This protein binds this small molecule.
Small molecule (SMILES): COc1cc(-c2cncc(-c3ccc(C4CCN(C)CC4)cc3)c2C)cc(OC)c1OC

Binding-site contacts:
Ligand atom N08 contacts residue HIS88 of chain 1.A at 2.9 Å (h-bond).
Ligand atom N08 contacts residue LEU145 of chain 1.A at 3.5 Å.
Ligand atom C16 contacts residue GLU14 of chain 1.A at 3.8 Å.
Ligand atom C12 contacts residue GLY91 of chain 1.A at 3.6 Å.
Ligand atom C22 contacts residue VAL16 of chain 1.A at 3.6 Å (hydrophobic).
Ligand atom O28 contacts residue ALA155 of chain 1.A at 3.9 Å.
Ligand atom C32 contacts residue ASP156 of chain 1.A at 3.6 Å.
Ligand atom C13 contacts residue VAL16 of chain 1.A at 3.9 Å (hydrophobic).
Ligand atom C16 contacts residue VAL16 of chain 1.A at 3.8 Å (hydrophobic).
Ligand atom O02 contacts residue LYS37 of chain 1.A at 3.6 Å.
Ligand atom C07 contacts residue LEU145 of chain 1.A at 3.4 Å (hydrophobic).
Ligand atom O02 contacts residue THR85 of chain 1.A at 3.9 Å.
Ligand atom C04 contacts residue VAL24 of chain 1.A at 3.8 Å (hydrophobic).
Ligand atom C22 contacts residue TYR87 of chain 1.A at 3.0 Å (hydrophobic).
Ligand atom C29 contacts residue LYS142 of chain 1.A at 3.4 Å.
Ligand atom C07 contacts residue ALA35 of chain 1.A at 3.7 Å (hydrophobic).
Ligand atom C17 contacts residue GLU14 of chain 1.A at 3.7 Å.
Ligand atom C29 contacts residue ASN143 of chain 1.A at 3.6 Å.
Ligand atom C11 contacts residue VAL16 of chain 1.A at 3.8 Å (hydrophobic).
Ligand atom C10 contacts residue LEU145 of chain 1.A at 3.5 Å (hydrophobic).
Ligand atom C01 contacts residue ALA35 of chain 1.A at 3.6 Å (hydrophobic).
Ligand atom C24 contacts residue LEU145 of chain 1.A at 3.5 Å (hydrophobic).
Ligand atom C23 contacts residue HIS88 of chain 1.A at 3.7 Å.
Ligand atom O31 contacts residue LYS37 of chain 1.A at 3.6 Å.
Ligand atom C09 contacts residue TYR87 of chain 1.A at 3.5 Å (hydrophobic).
Ligand atom C29 contacts residue ALA155 of chain 1.A at 3.9 Å (hydrophobic).
Ligand atom C23 contacts residue TYR87 of chain 1.A at 3.0 Å (hydrophobic).
Ligand atom C04 contacts residue THR85 of chain 1.A at 3.8 Å.
Ligand atom C13 contacts residue GLY91 of chain 1.A at 3.7 Å.
Ligand atom N08 contacts residue TYR87 of chain 1.A at 3.7 Å.
Ligand atom C09 contacts residue HIS88 of chain 1.A at 3.1 Å.
Ligand atom C01 contacts residue LYS37 of chain 1.A at 3.5 Å.
Ligand atom C06 contacts residue LEU145 of chain 1.A at 3.4 Å (hydrophobic).
Ligand atom C01 contacts residue THR85 of chain 1.A at 3.4 Å.
Ligand atom C23 contacts residue VAL16 of chain 1.A at 3.8 Å (hydrophobic).
Ligand atom C25 contacts residue VAL24 of chain 1.A at 3.8 Å (hydrophobic).
Ligand atom C09 contacts residue LEU145 of chain 1.A at 3.6 Å (hydrophobic).
Ligand atom C01 contacts residue LEU83 of chain 1.A at 3.5 Å (hydrophobic).
Ligand atom C14 contacts residue VAL16 of chain 1.A at 3.8 Å (hydrophobic).
Ligand atom C04 contacts residue ALA35 of chain 1.A at 3.7 Å (hydrophobic).

Sequence of chain 1.A:
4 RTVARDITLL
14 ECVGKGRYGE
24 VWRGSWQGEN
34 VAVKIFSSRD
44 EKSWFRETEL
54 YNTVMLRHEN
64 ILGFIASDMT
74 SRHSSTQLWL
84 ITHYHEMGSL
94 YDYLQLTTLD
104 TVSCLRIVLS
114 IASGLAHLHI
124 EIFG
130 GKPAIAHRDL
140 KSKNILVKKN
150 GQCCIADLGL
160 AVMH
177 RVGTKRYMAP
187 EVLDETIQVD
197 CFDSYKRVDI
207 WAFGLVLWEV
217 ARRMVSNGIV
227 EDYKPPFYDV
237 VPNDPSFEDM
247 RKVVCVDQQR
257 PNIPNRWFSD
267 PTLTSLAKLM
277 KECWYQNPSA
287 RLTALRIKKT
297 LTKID